Binding-site contacts:
Ligand atom N2 contacts residue ASN252 of chain 1.B at 2.8 Å (h-bond).
Ligand atom C1 contacts residue ASN252 of chain 1.B at 1.4 Å.
Ligand atom C3 contacts residue ASN252 of chain 1.B at 3.8 Å.
Ligand atom C5 contacts residue ASN252 of chain 1.B at 3.7 Å.
Ligand atom C8 contacts residue TRP250 of chain 1.B at 4.4 Å (hydrophobic).
Ligand atom C4 contacts residue ASN252 of chain 1.B at 4.2 Å.
Ligand atom O7 contacts residue ASN252 of chain 1.B at 4.4 Å.
Ligand atom O5 contacts residue ASN252 of chain 1.B at 2.4 Å (h-bond).
Ligand atom C7 contacts residue THR225 of chain 1.B at 4.4 Å.
Ligand atom C8 contacts residue ASN224 of chain 1.B at 4.1 Å.
Ligand atom C2 contacts residue ASN252 of chain 1.B at 2.4 Å.
Ligand atom C7 contacts residue ASN252 of chain 1.B at 3.8 Å.
Ligand atom C8 contacts residue THR225 of chain 1.B at 3.3 Å.

Sequence of chain 1.B:
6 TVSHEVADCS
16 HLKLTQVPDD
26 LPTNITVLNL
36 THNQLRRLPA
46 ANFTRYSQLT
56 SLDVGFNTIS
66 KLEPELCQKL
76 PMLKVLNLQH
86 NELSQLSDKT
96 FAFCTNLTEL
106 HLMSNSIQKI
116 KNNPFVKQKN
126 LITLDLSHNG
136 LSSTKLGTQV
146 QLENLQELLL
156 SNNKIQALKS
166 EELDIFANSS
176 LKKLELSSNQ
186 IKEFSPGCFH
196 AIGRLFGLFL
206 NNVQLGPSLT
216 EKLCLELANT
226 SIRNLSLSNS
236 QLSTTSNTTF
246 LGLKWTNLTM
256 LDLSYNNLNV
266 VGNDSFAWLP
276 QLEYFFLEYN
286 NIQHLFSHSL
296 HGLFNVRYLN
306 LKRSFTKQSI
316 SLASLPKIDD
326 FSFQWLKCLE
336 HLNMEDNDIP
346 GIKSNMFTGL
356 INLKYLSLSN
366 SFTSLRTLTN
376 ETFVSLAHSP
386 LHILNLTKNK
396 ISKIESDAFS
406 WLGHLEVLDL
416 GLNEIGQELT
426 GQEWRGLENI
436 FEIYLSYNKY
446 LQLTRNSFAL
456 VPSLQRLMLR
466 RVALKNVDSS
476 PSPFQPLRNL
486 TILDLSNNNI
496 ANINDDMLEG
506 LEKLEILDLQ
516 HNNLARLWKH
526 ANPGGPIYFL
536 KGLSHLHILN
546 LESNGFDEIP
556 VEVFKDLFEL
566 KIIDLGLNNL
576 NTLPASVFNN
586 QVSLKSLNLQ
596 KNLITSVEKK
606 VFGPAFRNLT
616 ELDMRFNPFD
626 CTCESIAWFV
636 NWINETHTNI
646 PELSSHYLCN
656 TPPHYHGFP

The protein below binds the small molecule below.
Small molecule (SMILES): CC(=O)N[C@H]1[C@H](O[C@H]2[C@H](O)[C@@H](NC(C)=O)CO[C@@H]2CO)O[C@H](CO)[C@@H](O)[C@@H]1O